Binding-site contacts:
Ligand atom C3 contacts residue TYR63 of chain 2.A at 4.4 Å (hydrophobic).
Ligand atom O6 contacts residue ARG21 of chain 2.A at 3.0 Å (salt-bridge).
Ligand atom O1 contacts residue ILE64 of chain 2.A at 4.3 Å.
Ligand atom C3 contacts residue TYR63 of chain 2.A at 4.5 Å (hydrophobic).
Ligand atom O4 contacts residue TYR63 of chain 2.A at 3.8 Å.
Ligand atom C4 contacts residue TYR13 of chain 2.A at 4.3 Å (hydrophobic).
Ligand atom O4 contacts residue TYR63 of chain 2.A at 3.9 Å.
Ligand atom C5 contacts residue ILE64 of chain 2.A at 4.3 Å (hydrophobic).
Ligand atom O3 contacts residue TYR63 of chain 2.A at 3.6 Å.
Ligand atom O5 contacts residue TYR13 of chain 2.A at 4.5 Å.
Ligand atom C6 contacts residue ARG21 of chain 2.A at 3.7 Å.
Ligand atom O3 contacts residue ILE64 of chain 2.A at 3.8 Å.
Ligand atom O1 contacts residue TYR13 of chain 2.A at 3.5 Å (h-bond).
Ligand atom O6 contacts residue VAL17 of chain 2.A at 3.4 Å.
Ligand atom C3 contacts residue TYR13 of chain 2.A at 4.1 Å (hydrophobic).
Ligand atom C5 contacts residue TYR13 of chain 2.A at 4.1 Å (hydrophobic).
Ligand atom C5 contacts residue VAL17 of chain 2.A at 3.9 Å (hydrophobic).
Ligand atom O4 contacts residue ILE64 of chain 2.A at 2.8 Å (h-bond).
Ligand atom C4 contacts residue ILE64 of chain 2.A at 3.6 Å (hydrophobic).
Ligand atom C6 contacts residue VAL17 of chain 2.A at 3.9 Å (hydrophobic).
Ligand atom C6 contacts residue LEU22 of chain 2.A at 3.5 Å (hydrophobic).
Ligand atom C5 contacts residue LEU22 of chain 2.A at 4.0 Å (hydrophobic).
Ligand atom C3 contacts residue ILE64 of chain 2.A at 3.3 Å (hydrophobic).
Ligand atom O4 contacts residue ILE23 of chain 2.A at 4.4 Å.
Ligand atom O4 contacts residue TYR13 of chain 2.A at 4.0 Å.
Ligand atom O4 contacts residue ILE62 of chain 2.A at 3.5 Å (h-bond).
Ligand atom C4 contacts residue TYR63 of chain 2.A at 4.3 Å (hydrophobic).
Ligand atom C6 contacts residue LEU22 of chain 2.A at 4.0 Å (hydrophobic).
Ligand atom O4 contacts residue LEU22 of chain 2.A at 4.1 Å.

This small molecule binds to this protein.
Small molecule (SMILES): OC[C@H]1O[C@@](CO)(O[C@H]2O[C@H](CO)[C@@H](O)[C@H](O)[C@H]2O)[C@@H](O)[C@@H]1O

Sequence of chain 2.A:
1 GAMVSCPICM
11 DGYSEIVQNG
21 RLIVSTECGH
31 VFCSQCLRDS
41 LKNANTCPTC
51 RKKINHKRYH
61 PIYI